Sequence of chain 1.O:
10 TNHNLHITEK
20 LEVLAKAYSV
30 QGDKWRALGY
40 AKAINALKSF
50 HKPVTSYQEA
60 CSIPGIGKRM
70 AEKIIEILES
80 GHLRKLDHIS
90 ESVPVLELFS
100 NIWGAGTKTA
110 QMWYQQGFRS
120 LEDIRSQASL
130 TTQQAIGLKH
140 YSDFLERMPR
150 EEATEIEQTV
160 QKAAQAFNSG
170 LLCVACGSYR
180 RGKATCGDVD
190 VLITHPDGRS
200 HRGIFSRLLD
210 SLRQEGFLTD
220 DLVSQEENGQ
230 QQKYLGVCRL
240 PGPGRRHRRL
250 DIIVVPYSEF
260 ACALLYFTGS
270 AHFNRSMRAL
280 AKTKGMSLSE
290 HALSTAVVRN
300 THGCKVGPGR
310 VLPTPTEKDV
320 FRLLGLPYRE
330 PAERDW

Binding-site contacts:
Ligand atom OP1 contacts residue GLY103 of chain 1.O at 2.7 Å (h-bond).
Ligand atom OP1 contacts residue THR106 of chain 1.O at 3.8 Å.
Ligand atom P contacts residue GLY103 of chain 1.O at 3.8 Å.
Ligand atom OP1 contacts residue TRP102 of chain 1.O at 3.3 Å (h-bond).
Ligand atom C4' contacts residue GLY103 of chain 1.O at 3.7 Å.
Ligand atom OP2 contacts residue GLY105 of chain 1.O at 3.9 Å.
Ligand atom OP2 contacts residue NA1 of chain 1.Y at 3.8 Å.
Ligand atom O3' contacts residue GLY103 of chain 1.O at 3.6 Å.
Ligand atom C3' contacts residue LYS107 of chain 1.O at 3.7 Å.
Ligand atom C5' contacts residue TRP102 of chain 1.O at 3.7 Å (hydrophobic).
Ligand atom OP1 contacts residue ALA104 of chain 1.O at 3.1 Å (h-bond).
Ligand atom P contacts residue NA1 of chain 1.Y at 3.6 Å.
Ligand atom P contacts residue GLY105 of chain 1.O at 3.6 Å.
Ligand atom C5' contacts residue GLY103 of chain 1.O at 3.7 Å.
Ligand atom OP1 contacts residue THR108 of chain 1.O at 2.8 Å (h-bond).
Ligand atom OP1 contacts residue NA1 of chain 1.Y at 2.5 Å (h-bond).
Ligand atom P contacts residue TRP102 of chain 1.O at 4.0 Å.
Ligand atom O5' contacts residue GLY105 of chain 1.O at 3.5 Å (h-bond).
Ligand atom OP1 contacts residue GLY105 of chain 1.O at 2.8 Å (h-bond).
Ligand atom O3' contacts residue LYS232 of chain 1.O at 3.6 Å (salt-bridge).
Ligand atom OP1 contacts residue LYS107 of chain 1.O at 3.8 Å.
Ligand atom P contacts residue LYS107 of chain 1.O at 3.6 Å.
Ligand atom OP2 contacts residue GLY105 of chain 1.O at 4.0 Å.
Ligand atom OP2 contacts residue THR106 of chain 1.O at 3.7 Å.
Ligand atom O3' contacts residue TRP102 of chain 1.O at 3.4 Å (h-bond).
Ligand atom OP1 contacts residue LYS107 of chain 1.O at 3.5 Å (salt-bridge).
Ligand atom OP1 contacts residue ALA104 of chain 1.O at 4.0 Å.
Ligand atom O2 contacts residue TYR265 of chain 1.O at 3.5 Å (h-bond).
Ligand atom OP1 contacts residue ARG248 of chain 1.O at 3.1 Å (salt-bridge).
Ligand atom C2 contacts residue TYR265 of chain 1.O at 4.0 Å (hydrophobic).
Ligand atom C3' contacts residue TRP102 of chain 1.O at 3.8 Å (hydrophobic).
Ligand atom OP1 contacts residue ILE101 of chain 1.O at 3.6 Å.
Ligand atom C4' contacts residue TRP102 of chain 1.O at 3.3 Å (hydrophobic).
Ligand atom O3' contacts residue ALA104 of chain 1.O at 4.0 Å.
Ligand atom OP2 contacts residue LYS107 of chain 1.O at 3.2 Å (salt-bridge).
Ligand atom O3' contacts residue LYS107 of chain 1.O at 3.6 Å.
Ligand atom C5' contacts residue GLY103 of chain 1.O at 3.8 Å.
Ligand atom OP1 contacts residue TRP102 of chain 1.O at 3.7 Å.
Ligand atom C5' contacts residue GLY105 of chain 1.O at 3.8 Å.
Ligand atom O3' contacts residue PHE266 of chain 1.O at 3.5 Å.

A protein and the small-molecule ligand that binds it are described below.
Small molecule (SMILES): Cc1cn([C@H]2C[C@H](O[P](=O)(O)OC[C@H]3O[C@@H](n4cnc5c(=O)nc(N)[nH]c54)C[C@@H]3O[P](=O)(O)OC[C@H]3O[C@@H](n4ccc(N)nc4=O)C[C@@H]3O[P](=O)(O)OC[C@H]3O[C@@H](n4cnc5c(=O)nc(N)[nH]c54)C[C@@H]3O[P](=O)(O)OC[C@H]3O[C@@H](n4ccc(N)nc4=O)C[C@@H]3O)[C@@H](CO[P](=O)(O)O[C@H]3C[C@H](n4cnc5c(=O)nc(N)[nH]c54)O[C@@H]3CO)O2)c(=O)[nH]c1=O